Binding-site contacts:
Ligand atom C6 contacts residue SER157 of chain 48.C at 4.1 Å.
Ligand atom O5 contacts residue SER156 of chain 48.C at 4.3 Å.
Ligand atom C5 contacts residue SER157 of chain 48.C at 4.3 Å.
Ligand atom C4 contacts residue ASN154 of chain 48.C at 4.2 Å.
Ligand atom O5 contacts residue SER157 of chain 48.C at 3.5 Å (h-bond).
Ligand atom O7 contacts residue ASN154 of chain 48.C at 3.8 Å.
Ligand atom C1 contacts residue ASN154 of chain 48.C at 1.4 Å.
Ligand atom O5 contacts residue ASN154 of chain 48.C at 2.3 Å (h-bond).
Ligand atom C1 contacts residue SER156 of chain 48.C at 4.1 Å.
Ligand atom C7 contacts residue ASN154 of chain 48.C at 3.4 Å.
Ligand atom C2 contacts residue ASN154 of chain 48.C at 2.5 Å.
Ligand atom C1 contacts residue SER157 of chain 48.C at 4.2 Å.
Ligand atom N2 contacts residue ASN154 of chain 48.C at 3.1 Å (h-bond).
Ligand atom C3 contacts residue ASN154 of chain 48.C at 3.9 Å.
Ligand atom O6 contacts residue SER157 of chain 48.C at 4.4 Å.
Ligand atom C5 contacts residue ASN154 of chain 48.C at 3.6 Å.
Ligand atom C5 contacts residue SER156 of chain 48.C at 4.4 Å.
Ligand atom C8 contacts residue ASN154 of chain 48.C at 3.8 Å.

A small-molecule ligand and the protein it binds are described below.
Small molecule (SMILES): CC(=O)N[C@@H]1[C@@H](O)[C@H](O)[C@@H](CO)O[C@H]1O

Sequence of chain 48.C:
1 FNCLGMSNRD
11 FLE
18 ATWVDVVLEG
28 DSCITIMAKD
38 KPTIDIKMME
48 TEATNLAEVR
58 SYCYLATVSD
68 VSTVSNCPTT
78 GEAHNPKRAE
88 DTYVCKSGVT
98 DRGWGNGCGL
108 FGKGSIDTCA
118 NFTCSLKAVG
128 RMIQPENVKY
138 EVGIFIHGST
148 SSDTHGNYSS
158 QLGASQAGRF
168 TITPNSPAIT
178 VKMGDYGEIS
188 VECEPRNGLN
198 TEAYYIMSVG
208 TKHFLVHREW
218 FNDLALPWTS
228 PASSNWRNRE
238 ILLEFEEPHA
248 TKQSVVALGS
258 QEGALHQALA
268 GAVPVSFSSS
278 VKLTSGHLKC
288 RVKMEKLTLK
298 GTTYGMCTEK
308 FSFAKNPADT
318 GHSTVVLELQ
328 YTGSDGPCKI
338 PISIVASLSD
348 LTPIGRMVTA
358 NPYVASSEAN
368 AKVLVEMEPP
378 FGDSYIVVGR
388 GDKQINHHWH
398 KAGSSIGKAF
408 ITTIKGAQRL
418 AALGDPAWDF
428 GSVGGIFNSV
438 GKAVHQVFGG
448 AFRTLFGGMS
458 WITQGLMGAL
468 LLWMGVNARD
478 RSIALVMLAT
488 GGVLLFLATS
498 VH